This small molecule binds to this protein.
Small molecule (SMILES): CCc1cc(O)c(Oc2ccccc2[N+](=O)[O-])cc1F

Binding-site contacts:
Ligand atom FAS contacts residue PHE203 of chain 1.A at 3.4 Å.
Ligand atom CAR contacts residue TYR146 of chain 1.A at 3.5 Å (hydrophobic).
Ligand atom OAA contacts residue TYR156 of chain 1.A at 2.7 Å (h-bond).
Ligand atom CAN contacts residue NAD1 of chain 1.B at 3.3 Å.
Ligand atom CAB contacts residue TYR156 of chain 1.A at 3.6 Å (hydrophobic).
Ligand atom CAJ contacts residue NAD1 of chain 1.B at 3.6 Å.
Ligand atom OAD contacts residue NAD1 of chain 1.B at 3.1 Å (h-bond).
Ligand atom CAO contacts residue NAD1 of chain 1.B at 3.1 Å.
Ligand atom NAG contacts residue NAD1 of chain 1.B at 3.3 Å (h-bond).
Ligand atom OAH contacts residue NAD1 of chain 1.B at 2.8 Å (h-bond).
Ligand atom FAS contacts residue ALA197 of chain 1.A at 3.4 Å.
Ligand atom OAA contacts residue LYS163 of chain 1.A at 3.7 Å.
Ligand atom CAE contacts residue NAD1 of chain 1.B at 3.8 Å.
Ligand atom CAI contacts residue TYR146 of chain 1.A at 3.8 Å (hydrophobic).
Ligand atom OAM contacts residue GLY93 of chain 1.A at 3.9 Å.
Ligand atom OAM contacts residue ALA196 of chain 1.A at 3.3 Å.
Ligand atom CAI contacts residue TYR156 of chain 1.A at 3.5 Å (hydrophobic).
Ligand atom CAR contacts residue NAD1 of chain 1.B at 3.4 Å.
Ligand atom CAF contacts residue ALA196 of chain 1.A at 3.9 Å (hydrophobic).
Ligand atom CAE contacts residue ALA196 of chain 1.A at 3.7 Å (hydrophobic).
Ligand atom CAB contacts residue NAD1 of chain 1.B at 3.4 Å.
Ligand atom CAP contacts residue ILE100 of chain 1.A at 3.9 Å (hydrophobic).
Ligand atom CAK contacts residue ALA196 of chain 1.A at 4.0 Å (hydrophobic).
Ligand atom OAA contacts residue NAD1 of chain 1.B at 2.5 Å (h-bond).
Ligand atom NAG contacts residue GLY93 of chain 1.A at 3.7 Å.
Ligand atom CAJ contacts residue ALA197 of chain 1.A at 4.0 Å (hydrophobic).
Ligand atom CAL contacts residue PHE94 of chain 1.A at 3.6 Å (hydrophobic).
Ligand atom CAI contacts residue NAD1 of chain 1.B at 3.5 Å.
Ligand atom OAM contacts residue NAD1 of chain 1.B at 3.4 Å (h-bond).
Ligand atom OAD contacts residue ALA196 of chain 1.A at 3.6 Å.
Ligand atom OAH contacts residue GLY93 of chain 1.A at 3.0 Å.
Ligand atom CAF contacts residue NAD1 of chain 1.B at 3.9 Å.
Ligand atom NAG contacts residue ALA196 of chain 1.A at 4.0 Å.
Ligand atom OAH contacts residue PHE94 of chain 1.A at 3.9 Å.
Ligand atom CAL contacts residue GLY93 of chain 1.A at 3.9 Å.
Ligand atom CAT contacts residue TYR146 of chain 1.A at 3.5 Å (hydrophobic).
Ligand atom OAH contacts residue ILE92 of chain 1.A at 3.7 Å.
Ligand atom CAC contacts residue NAD1 of chain 1.B at 3.5 Å.
Ligand atom FAS contacts residue NAD1 of chain 1.B at 3.0 Å.
Ligand atom CAQ contacts residue MET159 of chain 1.A at 4.0 Å (hydrophobic).

Sequence of chain 1.A:
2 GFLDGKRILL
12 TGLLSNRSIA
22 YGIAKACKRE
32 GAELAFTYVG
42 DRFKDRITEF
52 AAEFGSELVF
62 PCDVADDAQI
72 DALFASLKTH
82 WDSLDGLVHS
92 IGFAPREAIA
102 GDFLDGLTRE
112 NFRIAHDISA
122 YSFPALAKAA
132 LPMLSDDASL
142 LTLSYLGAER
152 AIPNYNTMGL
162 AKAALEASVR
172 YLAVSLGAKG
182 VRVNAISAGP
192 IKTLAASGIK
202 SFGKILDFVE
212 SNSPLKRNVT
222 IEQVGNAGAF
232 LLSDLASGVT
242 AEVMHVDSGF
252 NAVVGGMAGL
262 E